Sequence of chain 9.E:
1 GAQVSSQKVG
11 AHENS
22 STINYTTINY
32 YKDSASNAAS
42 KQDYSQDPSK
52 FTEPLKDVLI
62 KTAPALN

A small-molecule ligand and the protein it binds are described below.
Small molecule (SMILES): CC[C@H](C)[C@H](N)C(=O)N[C@@H](CO)C(=O)N[C@@H](CCC(=O)O)C(=O)N[C@H](C=O)C(C)C

Binding-site contacts:
Ligand atom CG contacts residue VAL4 of chain 9.E at 4.4 Å (hydrophobic).
Ligand atom CB contacts residue ALA2 of chain 9.E at 3.3 Å (hydrophobic).
Ligand atom CB contacts residue GLN3 of chain 9.E at 4.0 Å.
Ligand atom OE2 contacts residue VAL4 of chain 9.E at 3.7 Å.
Ligand atom CG2 contacts residue ALA2 of chain 9.E at 4.0 Å (hydrophobic).
Ligand atom O contacts residue ALA2 of chain 9.E at 4.0 Å.
Ligand atom C contacts residue VAL4 of chain 9.E at 4.0 Å (hydrophobic).
Ligand atom C contacts residue ALA2 of chain 9.E at 4.0 Å (hydrophobic).
Ligand atom CD contacts residue VAL4 of chain 9.E at 3.6 Å (hydrophobic).
Ligand atom N contacts residue VAL4 of chain 9.E at 3.1 Å (h-bond).
Ligand atom C contacts residue GLN3 of chain 9.E at 3.9 Å.
Ligand atom CA contacts residue VAL4 of chain 9.E at 3.3 Å (hydrophobic).
Ligand atom N contacts residue ALA2 of chain 9.E at 2.8 Å (h-bond).
Ligand atom CB contacts residue VAL4 of chain 9.E at 4.4 Å (hydrophobic).
Ligand atom CG1 contacts residue GLN3 of chain 9.E at 3.3 Å.
Ligand atom CA contacts residue GLN3 of chain 9.E at 4.5 Å.
Ligand atom OE1 contacts residue VAL4 of chain 9.E at 3.6 Å.
Ligand atom CA contacts residue VAL4 of chain 9.E at 4.1 Å (hydrophobic).
Ligand atom O contacts residue VAL4 of chain 9.E at 3.2 Å (h-bond).
Ligand atom O contacts residue VAL4 of chain 9.E at 4.4 Å.
Ligand atom CB contacts residue ALA2 of chain 9.E at 4.4 Å (hydrophobic).
Ligand atom OE1 contacts residue ASN25 of chain 9.E at 4.2 Å.
Ligand atom O contacts residue GLN3 of chain 9.E at 2.9 Å (h-bond).
Ligand atom OG contacts residue GLN3 of chain 9.E at 3.3 Å (h-bond).
Ligand atom CG2 contacts residue SER5 of chain 9.E at 3.4 Å.
Ligand atom CA contacts residue ALA2 of chain 9.E at 3.3 Å (hydrophobic).
Ligand atom C contacts residue VAL4 of chain 9.E at 3.5 Å (hydrophobic).
Ligand atom CA contacts residue ALA2 of chain 9.E at 3.9 Å (hydrophobic).
Ligand atom C contacts residue ALA2 of chain 9.E at 3.5 Å (hydrophobic).
Ligand atom CG2 contacts residue VAL4 of chain 9.E at 3.4 Å (hydrophobic).
Ligand atom CG1 contacts residue ALA2 of chain 9.E at 4.5 Å (hydrophobic).
Ligand atom CB contacts residue VAL4 of chain 9.E at 4.0 Å (hydrophobic).
Ligand atom CB contacts residue GLN3 of chain 9.E at 3.7 Å.
Ligand atom CG2 contacts residue GLN3 of chain 9.E at 3.5 Å.
Ligand atom N contacts residue GLN3 of chain 9.E at 4.5 Å.
Ligand atom N contacts residue VAL4 of chain 9.E at 4.3 Å.